Binding-site contacts:
Ligand atom C4 contacts residue ASN1134 of chain 1.B at 4.2 Å.
Ligand atom C5 contacts residue ASN1134 of chain 1.B at 3.6 Å.
Ligand atom N2 contacts residue ASN1134 of chain 1.B at 3.0 Å (h-bond).
Ligand atom O5 contacts residue ASN1134 of chain 1.B at 2.3 Å (h-bond).
Ligand atom C2 contacts residue ASN1134 of chain 1.B at 2.5 Å.
Ligand atom C7 contacts residue ASN1134 of chain 1.B at 3.5 Å.
Ligand atom O7 contacts residue ASN1134 of chain 1.B at 3.5 Å (h-bond).
Ligand atom C3 contacts residue ASN1134 of chain 1.B at 3.8 Å.
Ligand atom C1 contacts residue ASN1134 of chain 1.B at 1.4 Å.

Sequence of chain 1.B:
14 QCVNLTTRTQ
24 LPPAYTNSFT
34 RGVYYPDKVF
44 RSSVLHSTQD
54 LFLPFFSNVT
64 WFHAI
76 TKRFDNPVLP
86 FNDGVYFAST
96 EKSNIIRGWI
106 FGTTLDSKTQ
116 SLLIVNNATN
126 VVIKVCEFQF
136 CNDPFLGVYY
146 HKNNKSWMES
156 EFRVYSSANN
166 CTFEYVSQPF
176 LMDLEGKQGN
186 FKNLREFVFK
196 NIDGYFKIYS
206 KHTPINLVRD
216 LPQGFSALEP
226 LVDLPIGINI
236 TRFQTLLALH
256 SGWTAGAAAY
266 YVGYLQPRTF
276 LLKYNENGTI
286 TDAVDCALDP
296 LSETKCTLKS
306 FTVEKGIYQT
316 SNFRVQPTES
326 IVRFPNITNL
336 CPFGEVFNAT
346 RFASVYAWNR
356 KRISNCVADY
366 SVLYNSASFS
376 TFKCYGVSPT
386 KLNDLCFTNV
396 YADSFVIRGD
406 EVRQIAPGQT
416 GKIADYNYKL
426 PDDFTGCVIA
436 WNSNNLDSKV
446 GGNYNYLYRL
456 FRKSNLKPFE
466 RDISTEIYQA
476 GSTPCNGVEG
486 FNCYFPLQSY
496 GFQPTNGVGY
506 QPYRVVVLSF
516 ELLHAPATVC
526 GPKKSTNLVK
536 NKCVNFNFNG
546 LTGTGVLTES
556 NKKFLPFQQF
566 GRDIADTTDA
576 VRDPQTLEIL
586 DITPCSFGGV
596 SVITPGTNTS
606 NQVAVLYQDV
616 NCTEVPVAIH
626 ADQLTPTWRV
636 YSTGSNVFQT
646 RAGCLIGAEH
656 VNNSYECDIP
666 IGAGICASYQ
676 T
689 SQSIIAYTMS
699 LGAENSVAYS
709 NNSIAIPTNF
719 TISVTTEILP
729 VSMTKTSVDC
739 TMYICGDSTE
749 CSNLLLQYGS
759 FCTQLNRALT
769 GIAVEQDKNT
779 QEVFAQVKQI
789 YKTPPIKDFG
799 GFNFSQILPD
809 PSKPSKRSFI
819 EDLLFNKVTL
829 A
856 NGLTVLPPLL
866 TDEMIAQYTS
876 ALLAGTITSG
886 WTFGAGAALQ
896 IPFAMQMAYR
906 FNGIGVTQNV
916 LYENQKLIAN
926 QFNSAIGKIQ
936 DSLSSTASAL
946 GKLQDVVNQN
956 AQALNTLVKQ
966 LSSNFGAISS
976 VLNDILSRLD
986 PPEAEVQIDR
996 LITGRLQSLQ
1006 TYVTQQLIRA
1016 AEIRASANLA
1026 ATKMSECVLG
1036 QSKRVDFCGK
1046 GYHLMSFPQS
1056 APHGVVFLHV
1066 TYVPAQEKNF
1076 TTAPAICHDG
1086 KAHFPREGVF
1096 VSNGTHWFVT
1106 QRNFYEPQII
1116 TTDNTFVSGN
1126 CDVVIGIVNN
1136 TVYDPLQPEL

This small molecule binds to this protein.
Small molecule (SMILES): CC(=O)N[C@@H]1[C@@H](O)[C@H](O)[C@@H](CO)O[C@H]1O